Binding-site contacts:
Ligand atom N13 contacts residue ALA103 of chain 1.B at 3.4 Å.
Ligand atom C7 contacts residue MET153 of chain 1.B at 3.7 Å (hydrophobic).
Ligand atom C16 contacts residue ASP160 of chain 1.B at 3.5 Å.
Ligand atom C6 contacts residue ASP216 of chain 1.B at 3.6 Å.
Ligand atom C14 contacts residue MET156 of chain 1.B at 3.8 Å (hydrophobic).
Ligand atom C20 contacts residue ILE82 of chain 1.B at 3.5 Å (hydrophobic).
Ligand atom C10 contacts residue VAL90 of chain 1.B at 3.8 Å (hydrophobic).
Ligand atom N17 contacts residue ASP202 of chain 1.B at 3.5 Å (salt-bridge).
Ligand atom C11 contacts residue LEU205 of chain 1.B at 3.5 Å (hydrophobic).
Ligand atom C15 contacts residue PHE368 of chain 1.B at 3.6 Å (hydrophobic).
Ligand atom O1 contacts residue ILE82 of chain 1.B at 3.1 Å (h-bond).
Ligand atom C15 contacts residue ASP160 of chain 1.B at 3.7 Å.
Ligand atom N13 contacts residue LEU205 of chain 1.B at 3.7 Å.
Ligand atom C6 contacts residue VAL90 of chain 1.B at 3.8 Å (hydrophobic).
Ligand atom C12 contacts residue LEU205 of chain 1.B at 3.6 Å (hydrophobic).
Ligand atom C7 contacts residue ASP216 of chain 1.B at 3.8 Å.
Ligand atom N13 contacts residue GLU154 of chain 1.B at 3.6 Å (salt-bridge).
Ligand atom N13 contacts residue TYR155 of chain 1.B at 3.5 Å.
Ligand atom C14 contacts residue LEU205 of chain 1.B at 3.6 Å (hydrophobic).
Ligand atom S1 contacts residue VAL90 of chain 1.B at 3.9 Å.
Ligand atom C14 contacts residue ALA103 of chain 1.B at 3.5 Å (hydrophobic).
Ligand atom C11 contacts residue ILE82 of chain 1.B at 3.7 Å (hydrophobic).
Ligand atom C14 contacts residue GLU154 of chain 1.B at 3.3 Å.
Ligand atom O1 contacts residue VAL90 of chain 1.B at 3.4 Å.
Ligand atom C7 contacts residue ALA215 of chain 1.B at 3.6 Å (hydrophobic).
Ligand atom C21 contacts residue ASP202 of chain 1.B at 3.2 Å.
Ligand atom C10 contacts residue LEU205 of chain 1.B at 3.3 Å (hydrophobic).
Ligand atom N13 contacts residue MET156 of chain 1.B at 2.9 Å (h-bond).
Ligand atom C22 contacts residue LEU205 of chain 1.B at 3.7 Å (hydrophobic).
Ligand atom N17 contacts residue ASP160 of chain 1.B at 3.2 Å (salt-bridge).
Ligand atom C12 contacts residue PHE368 of chain 1.B at 3.7 Å (hydrophobic).
Ligand atom C9 contacts residue LEU205 of chain 1.B at 3.4 Å (hydrophobic).
Ligand atom C12 contacts residue TYR155 of chain 1.B at 3.7 Å (hydrophobic).
Ligand atom C22 contacts residue ASP202 of chain 1.B at 3.2 Å.
Ligand atom C12 contacts residue ILE82 of chain 1.B at 3.7 Å (hydrophobic).
Ligand atom C8 contacts residue MET153 of chain 1.B at 3.6 Å (hydrophobic).
Ligand atom C12 contacts residue MET156 of chain 1.B at 3.6 Å (hydrophobic).
Ligand atom O2 contacts residue VAL90 of chain 1.B at 3.3 Å.
Ligand atom C5 contacts residue VAL90 of chain 1.B at 3.6 Å (hydrophobic).
Ligand atom C20 contacts residue ASP160 of chain 1.B at 3.4 Å.

Sequence of chain 1.B:
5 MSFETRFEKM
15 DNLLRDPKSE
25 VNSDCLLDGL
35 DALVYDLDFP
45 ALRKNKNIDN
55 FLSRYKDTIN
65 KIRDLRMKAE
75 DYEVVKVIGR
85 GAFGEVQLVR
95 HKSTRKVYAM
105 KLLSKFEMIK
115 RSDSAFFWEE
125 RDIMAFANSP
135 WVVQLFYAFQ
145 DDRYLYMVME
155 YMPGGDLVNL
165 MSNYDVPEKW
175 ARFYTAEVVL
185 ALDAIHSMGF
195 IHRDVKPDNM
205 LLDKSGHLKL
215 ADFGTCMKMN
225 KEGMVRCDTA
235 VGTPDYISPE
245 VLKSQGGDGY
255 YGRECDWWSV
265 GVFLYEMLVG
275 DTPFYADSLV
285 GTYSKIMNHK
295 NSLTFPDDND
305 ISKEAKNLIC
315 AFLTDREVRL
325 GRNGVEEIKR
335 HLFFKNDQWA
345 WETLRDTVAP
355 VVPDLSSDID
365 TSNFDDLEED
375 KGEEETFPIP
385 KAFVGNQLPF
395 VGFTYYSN

The protein below binds the small molecule below.
Small molecule (SMILES): O=S(=O)(c1cccc2cnccc12)N1CCCNCC1